Sequence of chain 1.B:
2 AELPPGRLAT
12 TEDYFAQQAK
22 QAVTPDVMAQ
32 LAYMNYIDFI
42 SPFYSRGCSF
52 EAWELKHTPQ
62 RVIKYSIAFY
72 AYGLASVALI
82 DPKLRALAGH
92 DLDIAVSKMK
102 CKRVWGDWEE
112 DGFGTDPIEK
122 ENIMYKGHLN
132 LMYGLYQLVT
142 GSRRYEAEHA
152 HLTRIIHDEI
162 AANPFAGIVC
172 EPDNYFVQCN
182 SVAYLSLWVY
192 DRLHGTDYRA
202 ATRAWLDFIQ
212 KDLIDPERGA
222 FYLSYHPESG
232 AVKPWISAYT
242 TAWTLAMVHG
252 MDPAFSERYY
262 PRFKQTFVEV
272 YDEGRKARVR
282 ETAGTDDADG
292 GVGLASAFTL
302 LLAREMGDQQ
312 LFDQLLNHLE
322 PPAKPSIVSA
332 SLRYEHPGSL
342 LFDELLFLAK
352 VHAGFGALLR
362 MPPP

Binding-site contacts:
Ligand atom C contacts residue HIS195 of chain 1.B at 3.5 Å.
Ligand atom OXT contacts residue ARG155 of chain 1.B at 3.6 Å (salt-bridge).
Ligand atom C contacts residue TYR191 of chain 1.B at 3.6 Å (hydrophobic).
Ligand atom C contacts residue ARG155 of chain 1.B at 3.9 Å.
Ligand atom O contacts residue HIS195 of chain 1.B at 2.6 Å (h-bond).
Ligand atom OXT contacts residue TYR191 of chain 2.D at 2.7 Å (h-bond).
Ligand atom O2 contacts residue HIS195 of chain 1.B at 3.5 Å (h-bond).
Ligand atom O2 contacts residue TYR191 of chain 1.B at 2.6 Å (h-bond).
Ligand atom O1 contacts residue TYR191 of chain 2.D at 3.8 Å.
Ligand atom C contacts residue EDO1 of chain 1.K at 4.5 Å.
Ligand atom C contacts residue ARG155 of chain 2.D at 3.4 Å.
Ligand atom O contacts residue TYR191 of chain 1.B at 3.9 Å.
Ligand atom O1 contacts residue ARG155 of chain 1.B at 3.1 Å (salt-bridge).
Ligand atom C1 contacts residue ARG155 of chain 1.B at 3.3 Å.
Ligand atom CA contacts residue ARG155 of chain 2.D at 4.2 Å.
Ligand atom C1 contacts residue HIS195 of chain 2.D at 3.5 Å.
Ligand atom O2 contacts residue ARG155 of chain 2.D at 3.6 Å (salt-bridge).
Ligand atom C contacts residue EDO1 of chain 1.M at 3.5 Å.
Ligand atom OXT contacts residue THR197 of chain 2.D at 3.7 Å.
Ligand atom O2 contacts residue THR197 of chain 1.B at 3.7 Å.
Ligand atom CA contacts residue EDO1 of chain 1.M at 3.6 Å.
Ligand atom O2 contacts residue ARG155 of chain 1.B at 3.0 Å (salt-bridge).
Ligand atom O contacts residue ARG155 of chain 2.D at 3.3 Å (salt-bridge).
Ligand atom CA contacts residue EDO1 of chain 1.K at 3.4 Å.
Ligand atom O contacts residue THR197 of chain 1.B at 4.5 Å.
Ligand atom OXT contacts residue HIS195 of chain 2.D at 3.6 Å.
Ligand atom C contacts residue THR197 of chain 1.B at 3.8 Å.
Ligand atom C1 contacts residue TYR191 of chain 2.D at 3.6 Å (hydrophobic).
Ligand atom OXT contacts residue ARG155 of chain 2.D at 3.0 Å (salt-bridge).
Ligand atom C1 contacts residue ARG155 of chain 2.D at 3.9 Å.
Ligand atom OXT contacts residue EDO1 of chain 1.M at 4.5 Å.
Ligand atom O1 contacts residue HIS195 of chain 2.D at 2.5 Å (h-bond).
Ligand atom O1 contacts residue EDO1 of chain 1.K at 2.7 Å (h-bond).
Ligand atom C1 contacts residue THR197 of chain 2.D at 3.8 Å.
Ligand atom O contacts residue EDO1 of chain 1.M at 2.6 Å (h-bond).
Ligand atom CA contacts residue THR197 of chain 1.B at 3.9 Å.
Ligand atom C1 contacts residue EDO1 of chain 1.K at 3.5 Å.
Ligand atom CA contacts residue ARG155 of chain 1.B at 4.0 Å.
Ligand atom CA contacts residue THR197 of chain 2.D at 4.0 Å.

This protein binds this small molecule.
Small molecule (SMILES): CC(C(=O)O)C(=O)O

Sequence of chain 2.D:
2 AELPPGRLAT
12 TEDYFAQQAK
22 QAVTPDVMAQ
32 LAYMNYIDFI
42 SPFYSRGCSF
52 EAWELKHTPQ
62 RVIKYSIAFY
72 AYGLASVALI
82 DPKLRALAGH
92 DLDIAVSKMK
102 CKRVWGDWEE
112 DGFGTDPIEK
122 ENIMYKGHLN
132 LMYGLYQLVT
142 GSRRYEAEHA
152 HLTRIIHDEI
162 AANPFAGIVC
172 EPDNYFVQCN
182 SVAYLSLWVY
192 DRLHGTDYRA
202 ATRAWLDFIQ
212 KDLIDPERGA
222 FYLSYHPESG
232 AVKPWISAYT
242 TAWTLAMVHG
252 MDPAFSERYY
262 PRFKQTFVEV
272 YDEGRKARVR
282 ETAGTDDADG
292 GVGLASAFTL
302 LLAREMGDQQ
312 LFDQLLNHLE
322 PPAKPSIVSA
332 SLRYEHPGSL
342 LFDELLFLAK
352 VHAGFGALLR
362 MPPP